Sequence of chain 1.B:
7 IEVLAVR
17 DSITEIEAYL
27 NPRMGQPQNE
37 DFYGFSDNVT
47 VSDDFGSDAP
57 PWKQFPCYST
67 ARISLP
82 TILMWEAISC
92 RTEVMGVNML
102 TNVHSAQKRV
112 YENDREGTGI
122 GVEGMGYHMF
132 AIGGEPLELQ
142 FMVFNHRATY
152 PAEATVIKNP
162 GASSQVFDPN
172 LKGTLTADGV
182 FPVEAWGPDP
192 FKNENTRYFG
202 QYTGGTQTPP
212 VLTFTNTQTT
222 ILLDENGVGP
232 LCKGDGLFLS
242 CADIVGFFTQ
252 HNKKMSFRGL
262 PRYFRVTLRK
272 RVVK

Binding-site contacts:
Ligand atom C6 contacts residue ASP43 of chain 1.B at 3.4 Å.
Ligand atom C8 contacts residue PHE249 of chain 1.B at 3.6 Å (hydrophobic).
Ligand atom O7 contacts residue ASN253 of chain 1.B at 2.7 Å (h-bond).
Ligand atom C3 contacts residue GLN251 of chain 1.B at 3.8 Å.
Ligand atom C2 contacts residue GLN251 of chain 1.B at 3.8 Å.
Ligand atom O7 contacts residue LYS255 of chain 1.B at 3.3 Å.
Ligand atom C6 contacts residue ASP43 of chain 1.B at 3.0 Å.
Ligand atom C8 contacts residue GLN251 of chain 1.B at 3.6 Å.
Ligand atom O7 contacts residue GLN251 of chain 1.B at 2.8 Å (h-bond).
Ligand atom O3 contacts residue ASP49 of chain 1.C at 2.8 Å (salt-bridge).
Ligand atom C6 contacts residue GLN32 of chain 1.B at 3.4 Å.
Ligand atom C4 contacts residue ASN44 of chain 1.B at 3.9 Å.
Ligand atom O2 contacts residue LYS255 of chain 1.B at 3.2 Å.
Ligand atom C5 contacts residue ASN44 of chain 1.B at 3.7 Å.
Ligand atom O4 contacts residue ASP50 of chain 1.C at 3.8 Å.
Ligand atom C4 contacts residue ASP43 of chain 1.B at 3.6 Å.
Ligand atom C7 contacts residue ASN253 of chain 1.B at 3.5 Å.
Ligand atom C7 contacts residue GLN251 of chain 1.B at 3.7 Å.
Ligand atom O7 contacts residue ASP50 of chain 1.C at 3.5 Å.
Ligand atom C4 contacts residue GLN251 of chain 1.B at 3.7 Å.
Ligand atom O5 contacts residue ASN44 of chain 1.B at 2.8 Å (h-bond).
Ligand atom C2 contacts residue ASN44 of chain 1.B at 3.6 Å.
Ligand atom O3 contacts residue GLN251 of chain 1.B at 3.2 Å (h-bond).
Ligand atom O6 contacts residue ASP43 of chain 1.B at 2.8 Å (salt-bridge).
Ligand atom C8 contacts residue ASN253 of chain 1.B at 3.5 Å.
Ligand atom O5 contacts residue ASP43 of chain 1.B at 3.6 Å (salt-bridge).
Ligand atom O4 contacts residue GLN251 of chain 1.B at 2.6 Å (h-bond).
Ligand atom C7 contacts residue LYS255 of chain 1.B at 3.7 Å.
Ligand atom O6 contacts residue ASP43 of chain 1.B at 2.4 Å (salt-bridge).
Ligand atom N2 contacts residue GLN251 of chain 1.B at 2.9 Å (h-bond).
Ligand atom O4 contacts residue ASP43 of chain 1.B at 2.8 Å (salt-bridge).
Ligand atom O4 contacts residue ASN44 of chain 1.B at 3.2 Å (h-bond).
Ligand atom C8 contacts residue PHE38 of chain 1.B at 3.6 Å (hydrophobic).
Ligand atom O6 contacts residue GLN32 of chain 1.B at 3.0 Å (h-bond).
Ligand atom O7 contacts residue PHE51 of chain 1.C at 2.9 Å (h-bond).
Ligand atom C8 contacts residue PHE51 of chain 1.C at 3.6 Å (hydrophobic).
Ligand atom C1 contacts residue ASN44 of chain 1.B at 3.3 Å.
Ligand atom O4 contacts residue ASN44 of chain 1.B at 3.0 Å (h-bond).
Ligand atom O3 contacts residue ASN44 of chain 1.B at 3.0 Å (h-bond).
Ligand atom C3 contacts residue GLN251 of chain 1.B at 3.9 Å.

A small-molecule ligand and the protein it binds are described below.
Small molecule (SMILES): CC(=O)N[C@H]1[C@@H](O[C@H]2[C@@H](O)[C@@H](CO)O[C@@H](O[C@H]3[C@@H](O)[C@@H](CO)O[C@H](O[C@@H]4[C@H](O)[C@@H](O)[C@H](O)O[C@@H]4CO)[C@@H]3O)[C@@H]2NC(C)=O)O[C@H](CO)[C@H](O)[C@@H]1O

Sequence of chain 1.C:
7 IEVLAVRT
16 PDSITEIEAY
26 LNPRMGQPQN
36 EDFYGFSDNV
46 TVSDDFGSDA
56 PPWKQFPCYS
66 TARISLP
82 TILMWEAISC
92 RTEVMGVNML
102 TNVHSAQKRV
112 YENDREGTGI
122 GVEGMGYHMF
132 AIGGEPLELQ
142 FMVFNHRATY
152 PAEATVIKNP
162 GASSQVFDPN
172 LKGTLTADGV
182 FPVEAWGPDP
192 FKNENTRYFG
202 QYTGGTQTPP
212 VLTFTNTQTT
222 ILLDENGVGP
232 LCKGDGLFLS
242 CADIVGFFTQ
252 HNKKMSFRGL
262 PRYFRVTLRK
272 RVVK